Sequence of chain 1.B:
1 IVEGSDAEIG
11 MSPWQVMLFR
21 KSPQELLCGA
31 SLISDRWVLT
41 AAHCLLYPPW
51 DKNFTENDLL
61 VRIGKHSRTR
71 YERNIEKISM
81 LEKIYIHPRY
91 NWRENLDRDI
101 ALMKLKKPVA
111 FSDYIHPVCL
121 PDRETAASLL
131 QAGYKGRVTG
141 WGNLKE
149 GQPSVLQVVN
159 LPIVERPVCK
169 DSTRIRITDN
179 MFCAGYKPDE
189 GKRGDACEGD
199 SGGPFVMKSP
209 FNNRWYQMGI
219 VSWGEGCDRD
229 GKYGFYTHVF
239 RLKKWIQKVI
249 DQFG

Binding-site contacts:
Ligand atom C3 contacts residue TRP221 of chain 1.B at 3.5 Å (hydrophobic).
Ligand atom C19 contacts residue GLU94 of chain 1.B at 3.5 Å.
Ligand atom N2 contacts residue GLY222 of chain 1.B at 2.8 Å (h-bond).
Ligand atom O3 contacts residue GLU223 of chain 1.B at 3.3 Å.
Ligand atom C6 contacts residue GLY224 of chain 1.B at 3.5 Å.
Ligand atom C4 contacts residue GLY222 of chain 1.B at 3.8 Å.
Ligand atom C6 contacts residue ALA194 of chain 1.B at 3.6 Å (hydrophobic).
Ligand atom C4 contacts residue TRP221 of chain 1.B at 3.5 Å (hydrophobic).
Ligand atom O1 contacts residue GLY224 of chain 1.B at 3.8 Å.
Ligand atom C20 contacts residue GLU94 of chain 1.B at 3.6 Å.
Ligand atom C10 contacts residue HIS43 of chain 1.B at 3.4 Å.
Ligand atom CL contacts residue GLY232 of chain 1.B at 3.7 Å.
Ligand atom C1 contacts residue SER199 of chain 1.B at 3.3 Å.
Ligand atom S contacts residue GLY222 of chain 1.B at 3.6 Å.
Ligand atom O2 contacts residue GLY222 of chain 1.B at 3.0 Å (h-bond).
Ligand atom C6 contacts residue GLY222 of chain 1.B at 3.8 Å.
Ligand atom C3 contacts residue SER220 of chain 1.B at 3.7 Å.
Ligand atom C9 contacts residue SER220 of chain 1.B at 3.6 Å.
Ligand atom CL contacts residue VAL219 of chain 1.B at 3.7 Å.
Ligand atom C5 contacts residue ALA194 of chain 1.B at 3.7 Å (hydrophobic).
Ligand atom C3 contacts residue VAL219 of chain 1.B at 3.6 Å (hydrophobic).
Ligand atom O2 contacts residue TRP221 of chain 1.B at 3.3 Å.
Ligand atom C11 contacts residue TYR47 of chain 1.B at 3.7 Å (hydrophobic).
Ligand atom C4 contacts residue ALA194 of chain 1.B at 3.8 Å (hydrophobic).
Ligand atom C12 contacts residue TRP50 of chain 1.B at 3.7 Å (hydrophobic).
Ligand atom O1 contacts residue GLY222 of chain 1.B at 3.8 Å.
Ligand atom O3 contacts residue GLY222 of chain 1.B at 3.4 Å (h-bond).
Ligand atom N contacts residue SER199 of chain 1.B at 3.5 Å (h-bond).
Ligand atom C13 contacts residue GLY222 of chain 1.B at 3.8 Å.
Ligand atom C11 contacts residue TRP50 of chain 1.B at 3.8 Å (hydrophobic).
Ligand atom N contacts residue SER220 of chain 1.B at 2.9 Å (h-bond).
Ligand atom C contacts residue SER220 of chain 1.B at 3.7 Å.
Ligand atom C5 contacts residue TRP221 of chain 1.B at 3.8 Å (hydrophobic).
Ligand atom C5 contacts residue ASP193 of chain 1.B at 3.8 Å.
Ligand atom CL contacts residue PHE233 of chain 1.B at 3.4 Å.
Ligand atom CL contacts residue TRP221 of chain 1.B at 3.4 Å.
Ligand atom N contacts residue TRP221 of chain 1.B at 3.7 Å.
Ligand atom C17 contacts residue TRP221 of chain 1.B at 3.4 Å (hydrophobic).
Ligand atom C5 contacts residue GLY222 of chain 1.B at 3.8 Å.
Ligand atom C13 contacts residue TRP221 of chain 1.B at 3.8 Å (hydrophobic).

This small molecule binds to this protein.
Small molecule (SMILES): O=C(NCc1cc(Cl)ccc1CO)[C@@H]1CCCN1C(=O)CNS(=O)(=O)Cc1ccccc1